Sequence of chain 1.A:
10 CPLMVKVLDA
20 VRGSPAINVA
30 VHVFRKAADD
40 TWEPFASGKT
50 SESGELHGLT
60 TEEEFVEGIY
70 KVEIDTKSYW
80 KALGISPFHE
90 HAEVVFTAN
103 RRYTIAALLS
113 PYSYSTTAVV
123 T

Binding-site contacts:
Ligand atom C10 contacts residue NE21 of chain 2.C at 0.1 Å.
Ligand atom CL14 contacts residue NE21 of chain 2.C at 0.2 Å.
Ligand atom C7 contacts residue NE21 of chain 2.C at 0.1 Å.
Ligand atom O15 contacts residue LEU110 of chain 1.A at 3.6 Å.
Ligand atom C10 contacts residue LYS15 of chain 2.A at 3.8 Å.
Ligand atom C2 contacts residue ALA108 of chain 2.A at 3.9 Å (hydrophobic).
Ligand atom C2 contacts residue NE21 of chain 2.C at 0.1 Å.
Ligand atom CL13 contacts residue NE21 of chain 2.C at 0.2 Å.
Ligand atom C8 contacts residue LEU17 of chain 2.A at 3.5 Å (hydrophobic).
Ligand atom O15 contacts residue SER117 of chain 1.A at 4.0 Å.
Ligand atom O15 contacts residue LEU110 of chain 2.A at 3.5 Å.
Ligand atom C6 contacts residue NE21 of chain 2.C at 0.1 Å.
Ligand atom CL13 contacts residue ALA108 of chain 2.A at 4.0 Å.
Ligand atom CL13 contacts residue LEU110 of chain 2.A at 4.0 Å.
Ligand atom CL14 contacts residue SER117 of chain 1.A at 3.7 Å.
Ligand atom CL16 contacts residue LYS15 of chain 2.A at 3.5 Å.
Ligand atom C10 contacts residue LYS15 of chain 1.A at 3.9 Å.
Ligand atom C5 contacts residue NE21 of chain 2.C at 0.1 Å.
Ligand atom CL17 contacts residue THR106 of chain 1.A at 4.0 Å.
Ligand atom CL14 contacts residue THR119 of chain 1.A at 3.1 Å.
Ligand atom CL14 contacts residue ALA108 of chain 1.A at 3.9 Å.
Ligand atom C12 contacts residue LEU17 of chain 1.A at 3.6 Å (hydrophobic).
Ligand atom C5 contacts residue THR119 of chain 1.A at 3.9 Å.
Ligand atom O15 contacts residue NE21 of chain 2.C at 0.1 Å (h-bond).
Ligand atom C8 contacts residue NE21 of chain 2.C at 0.1 Å.
Ligand atom CL16 contacts residue LYS15 of chain 1.A at 3.7 Å.
Ligand atom C12 contacts residue ALA108 of chain 2.A at 3.8 Å (hydrophobic).
Ligand atom CL13 contacts residue THR119 of chain 2.A at 3.2 Å.
Ligand atom C9 contacts residue NE21 of chain 2.C at 0.1 Å.
Ligand atom CL17 contacts residue NE21 of chain 2.C at 1.7 Å.
Ligand atom CL13 contacts residue SER117 of chain 2.A at 3.7 Å.
Ligand atom C11 contacts residue NE21 of chain 2.C at 0.1 Å.
Ligand atom C1 contacts residue NE21 of chain 2.C at 0.1 Å.
Ligand atom C4 contacts residue NE21 of chain 2.C at 0.1 Å.
Ligand atom C8 contacts residue ALA108 of chain 1.A at 3.8 Å (hydrophobic).
Ligand atom C4 contacts residue ALA108 of chain 1.A at 3.8 Å (hydrophobic).
Ligand atom C1 contacts residue THR119 of chain 2.A at 4.0 Å.
Ligand atom C3 contacts residue NE21 of chain 2.C at 0.1 Å.
Ligand atom CL16 contacts residue NE21 of chain 2.C at 0.2 Å.
Ligand atom C12 contacts residue NE21 of chain 2.C at 0.1 Å.

Sequence of chain 2.A:
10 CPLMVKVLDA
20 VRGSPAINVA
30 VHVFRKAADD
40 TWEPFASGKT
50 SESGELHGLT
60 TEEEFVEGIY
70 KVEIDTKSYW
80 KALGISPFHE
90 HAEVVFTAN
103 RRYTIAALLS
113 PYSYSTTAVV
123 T

The small molecule below binds the protein below.
Small molecule (SMILES): Oc1c(Cl)cc(-c2ccc(Cl)c(Cl)c2)cc1Cl